A small-molecule ligand and the protein it binds are described below.
Small molecule (SMILES): Nc1ncnc2c1ncn2[C@H]1C[C@H](O)[C@@H](COP(=O)(O)O)O1

Sequence of chain 1.P:
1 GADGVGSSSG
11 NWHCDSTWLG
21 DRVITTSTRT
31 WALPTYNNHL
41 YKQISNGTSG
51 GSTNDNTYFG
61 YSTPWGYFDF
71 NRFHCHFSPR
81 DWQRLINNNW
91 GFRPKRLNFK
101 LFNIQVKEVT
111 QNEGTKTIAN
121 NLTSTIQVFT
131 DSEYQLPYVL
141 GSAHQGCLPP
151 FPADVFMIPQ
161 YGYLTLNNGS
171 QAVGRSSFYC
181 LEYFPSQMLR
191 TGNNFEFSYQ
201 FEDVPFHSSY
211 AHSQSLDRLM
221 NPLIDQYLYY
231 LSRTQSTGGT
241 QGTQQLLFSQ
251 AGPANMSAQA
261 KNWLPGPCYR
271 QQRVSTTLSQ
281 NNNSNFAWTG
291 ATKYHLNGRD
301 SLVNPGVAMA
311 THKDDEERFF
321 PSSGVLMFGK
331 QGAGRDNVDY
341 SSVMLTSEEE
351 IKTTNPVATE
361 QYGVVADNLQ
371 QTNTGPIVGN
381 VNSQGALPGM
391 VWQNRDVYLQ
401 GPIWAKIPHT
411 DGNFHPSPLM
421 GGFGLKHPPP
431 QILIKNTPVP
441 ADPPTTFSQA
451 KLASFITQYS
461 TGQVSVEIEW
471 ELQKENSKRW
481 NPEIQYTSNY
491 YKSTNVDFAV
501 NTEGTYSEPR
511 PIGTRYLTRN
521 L

Sequence of chain 1.D:
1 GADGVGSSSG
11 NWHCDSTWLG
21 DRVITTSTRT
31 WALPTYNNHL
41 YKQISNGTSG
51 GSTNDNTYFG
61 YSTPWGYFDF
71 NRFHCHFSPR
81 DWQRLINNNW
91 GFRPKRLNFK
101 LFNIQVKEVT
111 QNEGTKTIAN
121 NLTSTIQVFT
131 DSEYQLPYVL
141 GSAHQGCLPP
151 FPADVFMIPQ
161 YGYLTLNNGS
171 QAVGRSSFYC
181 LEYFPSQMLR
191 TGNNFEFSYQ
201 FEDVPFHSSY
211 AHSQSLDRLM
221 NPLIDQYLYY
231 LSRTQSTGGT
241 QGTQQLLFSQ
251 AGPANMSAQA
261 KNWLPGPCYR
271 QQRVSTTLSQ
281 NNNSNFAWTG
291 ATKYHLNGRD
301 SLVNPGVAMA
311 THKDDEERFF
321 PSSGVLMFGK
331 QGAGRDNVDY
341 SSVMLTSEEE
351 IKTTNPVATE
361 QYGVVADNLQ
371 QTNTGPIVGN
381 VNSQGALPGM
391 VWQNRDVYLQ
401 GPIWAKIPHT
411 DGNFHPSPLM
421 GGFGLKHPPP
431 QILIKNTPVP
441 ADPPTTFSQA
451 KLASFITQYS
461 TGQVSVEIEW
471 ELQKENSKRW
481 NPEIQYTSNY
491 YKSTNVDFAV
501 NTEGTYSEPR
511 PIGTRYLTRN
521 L

Binding-site contacts:
Ligand atom N3 contacts residue PRO205 of chain 1.P at 4.4 Å.
Ligand atom N9 contacts residue PRO416 of chain 1.P at 4.3 Å.
Ligand atom O4' contacts residue DC1 of chain 1.MC at 4.2 Å.
Ligand atom C5 contacts residue PRO416 of chain 1.P at 3.2 Å (hydrophobic).
Ligand atom C6 contacts residue PRO416 of chain 1.P at 2.9 Å (hydrophobic).
Ligand atom N6 contacts residue PRO416 of chain 1.P at 2.8 Å (h-bond).
Ligand atom P contacts residue DC1 of chain 1.MC at 1.6 Å.
Ligand atom C8 contacts residue HIS415 of chain 1.P at 3.3 Å.
Ligand atom C5 contacts residue HIS415 of chain 1.P at 4.3 Å.
Ligand atom C2 contacts residue PRO205 of chain 1.P at 4.0 Å (hydrophobic).
Ligand atom C2 contacts residue GLY424 of chain 1.P at 4.1 Å.
Ligand atom N6 contacts residue PRO205 of chain 1.P at 4.2 Å.
Ligand atom C2 contacts residue PRO416 of chain 1.P at 4.2 Å (hydrophobic).
Ligand atom N7 contacts residue PRO416 of chain 1.P at 3.7 Å.
Ligand atom N7 contacts residue HIS415 of chain 1.P at 3.0 Å (h-bond).
Ligand atom C4 contacts residue PRO416 of chain 1.P at 4.0 Å (hydrophobic).
Ligand atom C6 contacts residue PRO205 of chain 1.P at 3.9 Å (hydrophobic).
Ligand atom N3 contacts residue PRO416 of chain 1.P at 4.1 Å.
Ligand atom O5' contacts residue DC1 of chain 1.MC at 2.5 Å (h-bond).
Ligand atom C5 contacts residue PRO205 of chain 1.P at 4.2 Å (hydrophobic).
Ligand atom N6 contacts residue ASN394 of chain 1.P at 4.3 Å.
Ligand atom OP2 contacts residue DC1 of chain 1.MC at 2.5 Å (h-bond).
Ligand atom C2' contacts residue PRO416 of chain 1.P at 4.5 Å (hydrophobic).
Ligand atom N1 contacts residue PRO205 of chain 1.P at 4.0 Å.
Ligand atom C5' contacts residue DC1 of chain 1.MC at 3.8 Å.
Ligand atom OP1 contacts residue DC1 of chain 1.MC at 2.5 Å (h-bond).
Ligand atom N6 contacts residue SER417 of chain 1.P at 3.5 Å.
Ligand atom N1 contacts residue PRO416 of chain 1.P at 3.4 Å (h-bond).
Ligand atom C8 contacts residue PRO416 of chain 1.P at 4.5 Å (hydrophobic).
Ligand atom N1 contacts residue GLY424 of chain 1.P at 3.9 Å.
Ligand atom OP2 contacts residue ASP411 of chain 1.D at 4.2 Å.